Binding-site contacts:
Ligand atom C7 contacts residue TRP357 of chain 3.A at 3.8 Å (hydrophobic).
Ligand atom O5 contacts residue TRP357 of chain 3.A at 4.1 Å.
Ligand atom C4 contacts residue TRP357 of chain 3.A at 4.2 Å (hydrophobic).
Ligand atom C4 contacts residue ASN65 of chain 3.A at 4.1 Å.
Ligand atom O5 contacts residue ASN65 of chain 3.A at 2.4 Å (h-bond).
Ligand atom O4 contacts residue TRP357 of chain 3.A at 4.2 Å.
Ligand atom C1 contacts residue TRP357 of chain 3.A at 3.6 Å (hydrophobic).
Ligand atom C3 contacts residue ASN65 of chain 3.A at 3.7 Å.
Ligand atom C2 contacts residue ASN65 of chain 3.A at 2.4 Å.
Ligand atom C6 contacts residue TRP357 of chain 3.A at 4.4 Å (hydrophobic).
Ligand atom C7 contacts residue ASN65 of chain 3.A at 3.1 Å.
Ligand atom C2 contacts residue TRP357 of chain 3.A at 3.9 Å (hydrophobic).
Ligand atom C1 contacts residue ASN65 of chain 3.A at 1.4 Å.
Ligand atom C8 contacts residue TRP357 of chain 3.A at 3.4 Å (hydrophobic).
Ligand atom N2 contacts residue TRP357 of chain 3.A at 3.1 Å (h-bond).
Ligand atom C5 contacts residue ASN65 of chain 3.A at 3.6 Å.
Ligand atom C8 contacts residue ASN65 of chain 3.A at 4.4 Å.
Ligand atom O3 contacts residue TRP357 of chain 3.A at 4.2 Å.
Ligand atom N2 contacts residue ASN65 of chain 3.A at 2.9 Å (h-bond).
Ligand atom O7 contacts residue ASN65 of chain 3.A at 2.9 Å (h-bond).
Ligand atom C3 contacts residue TRP357 of chain 3.A at 3.6 Å (hydrophobic).
Ligand atom C5 contacts residue TRP357 of chain 3.A at 3.6 Å (hydrophobic).

Sequence of chain 3.A:
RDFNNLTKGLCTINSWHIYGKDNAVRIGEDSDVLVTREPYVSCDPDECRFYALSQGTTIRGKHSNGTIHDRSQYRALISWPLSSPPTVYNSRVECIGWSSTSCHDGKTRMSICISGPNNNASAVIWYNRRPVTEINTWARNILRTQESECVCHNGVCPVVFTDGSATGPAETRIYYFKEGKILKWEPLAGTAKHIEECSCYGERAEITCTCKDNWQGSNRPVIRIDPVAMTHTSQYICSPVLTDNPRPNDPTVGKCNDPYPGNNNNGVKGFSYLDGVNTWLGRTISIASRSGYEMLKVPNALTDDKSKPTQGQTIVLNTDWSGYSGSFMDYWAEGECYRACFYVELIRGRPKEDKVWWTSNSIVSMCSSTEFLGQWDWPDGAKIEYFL

The small molecule below binds the protein below.
Small molecule (SMILES): CC(=O)N[C@@H]1[C@@H](O)[C@H](O)[C@@H](CO)O[C@H]1O